Sequence of chain 1.A:
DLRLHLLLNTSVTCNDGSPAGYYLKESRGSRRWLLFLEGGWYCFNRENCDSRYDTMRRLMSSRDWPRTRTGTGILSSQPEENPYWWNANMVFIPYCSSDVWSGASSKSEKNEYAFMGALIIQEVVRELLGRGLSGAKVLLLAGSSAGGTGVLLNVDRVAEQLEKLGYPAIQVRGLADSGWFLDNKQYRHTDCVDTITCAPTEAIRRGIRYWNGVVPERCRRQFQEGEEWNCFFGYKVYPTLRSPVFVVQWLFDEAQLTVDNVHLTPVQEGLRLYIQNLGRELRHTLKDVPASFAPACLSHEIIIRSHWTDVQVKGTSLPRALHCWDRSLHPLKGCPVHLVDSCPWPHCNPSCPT

Binding-site contacts:
Ligand atom C6 contacts residue VAL22 of chain 1.A at 4.1 Å (hydrophobic).
Ligand atom O7 contacts residue ARG136 of chain 1.A at 3.3 Å (salt-bridge).
Ligand atom C7 contacts residue ASN19 of chain 1.A at 3.6 Å.
Ligand atom C2 contacts residue ASN19 of chain 1.A at 2.4 Å.
Ligand atom C1 contacts residue VAL22 of chain 1.A at 4.3 Å (hydrophobic).
Ligand atom O5 contacts residue ASN19 of chain 1.A at 2.3 Å (h-bond).
Ligand atom C1 contacts residue ASN19 of chain 1.A at 1.4 Å.
Ligand atom C5 contacts residue VAL22 of chain 1.A at 4.3 Å (hydrophobic).
Ligand atom C3 contacts residue ASN19 of chain 1.A at 3.8 Å.
Ligand atom C4 contacts residue ASN19 of chain 1.A at 4.2 Å.
Ligand atom O7 contacts residue ASN19 of chain 1.A at 3.9 Å.
Ligand atom O5 contacts residue GLU133 of chain 1.A at 4.3 Å.
Ligand atom O6 contacts residue VAL22 of chain 1.A at 4.2 Å.
Ligand atom C5 contacts residue ASN19 of chain 1.A at 3.6 Å.
Ligand atom N2 contacts residue ASN19 of chain 1.A at 2.9 Å (h-bond).
Ligand atom C7 contacts residue ARG136 of chain 1.A at 4.2 Å.
Ligand atom O6 contacts residue LEU129 of chain 1.A at 4.2 Å.
Ligand atom O5 contacts residue VAL22 of chain 1.A at 3.5 Å.

This protein binds this small molecule.
Small molecule (SMILES): CC(=O)N[C@@H]1[C@@H](O)[C@H](O)[C@@H](CO)O[C@H]1O